This small molecule binds to this protein.
Small molecule (SMILES): CC(C)Oc1cc2c(O[C@@H]3CCCNC3)ccnc2cc1C(N)=O

Sequence of chain 1.A:
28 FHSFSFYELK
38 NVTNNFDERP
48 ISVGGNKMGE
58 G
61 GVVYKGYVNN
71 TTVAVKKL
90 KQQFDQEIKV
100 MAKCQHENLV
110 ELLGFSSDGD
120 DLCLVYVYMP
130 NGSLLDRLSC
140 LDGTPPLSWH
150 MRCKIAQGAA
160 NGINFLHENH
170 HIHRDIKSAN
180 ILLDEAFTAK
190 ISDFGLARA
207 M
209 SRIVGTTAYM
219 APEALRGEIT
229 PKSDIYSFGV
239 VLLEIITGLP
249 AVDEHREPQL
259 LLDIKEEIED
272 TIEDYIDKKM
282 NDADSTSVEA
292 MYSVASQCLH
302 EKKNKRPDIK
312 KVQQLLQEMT

Binding-site contacts:
Ligand atom N17 contacts residue VAL126 of chain 1.A at 3.2 Å (h-bond).
Ligand atom O16 contacts residue ALA74 of chain 1.A at 3.7 Å.
Ligand atom C12 contacts residue LEU181 of chain 1.A at 3.9 Å (hydrophobic).
Ligand atom C1 contacts residue SER191 of chain 1.A at 4.0 Å.
Ligand atom O4 contacts residue LEU181 of chain 1.A at 3.4 Å.
Ligand atom N11 contacts residue GLY131 of chain 1.A at 3.5 Å.
Ligand atom C1 contacts residue VAL109 of chain 1.A at 4.0 Å (hydrophobic).
Ligand atom C9 contacts residue MET55 of chain 1.A at 4.0 Å (hydrophobic).
Ligand atom O16 contacts residue TYR127 of chain 1.A at 3.7 Å.
Ligand atom C21 contacts residue ASP192 of chain 1.A at 3.9 Å.
Ligand atom C22 contacts residue ASP192 of chain 1.A at 3.7 Å.
Ligand atom N23 contacts residue ASN179 of chain 1.A at 3.3 Å (h-bond).
Ligand atom C15 contacts residue MET128 of chain 1.A at 3.6 Å (hydrophobic).
Ligand atom O18 contacts residue VAL63 of chain 1.A at 3.9 Å.
Ligand atom C5 contacts residue VAL63 of chain 1.A at 3.8 Å (hydrophobic).
Ligand atom N17 contacts residue ALA74 of chain 1.A at 3.2 Å.
Ligand atom C20 contacts residue VAL63 of chain 1.A at 3.9 Å (hydrophobic).
Ligand atom C20 contacts residue GLY58 of chain 1.A at 4.0 Å.
Ligand atom C15 contacts residue ALA74 of chain 1.A at 3.5 Å (hydrophobic).
Ligand atom C6 contacts residue LEU181 of chain 1.A at 3.9 Å (hydrophobic).
Ligand atom C10 contacts residue SER132 of chain 1.A at 3.9 Å.
Ligand atom O16 contacts residue MET128 of chain 1.A at 2.7 Å (h-bond).
Ligand atom C2 contacts residue LEU181 of chain 1.A at 3.9 Å (hydrophobic).
Ligand atom C15 contacts residue LEU181 of chain 1.A at 4.1 Å (hydrophobic).
Ligand atom C20 contacts residue GLU57 of chain 1.A at 3.5 Å.
Ligand atom C3 contacts residue TYR125 of chain 1.A at 3.7 Å (hydrophobic).
Ligand atom N17 contacts residue MET128 of chain 1.A at 3.8 Å.
Ligand atom C3 contacts residue VAL63 of chain 1.A at 3.7 Å (hydrophobic).
Ligand atom C22 contacts residue ASN179 of chain 1.A at 3.2 Å.
Ligand atom N11 contacts residue SER132 of chain 1.A at 4.0 Å.
Ligand atom C10 contacts residue MET55 of chain 1.A at 4.0 Å (hydrophobic).
Ligand atom C5 contacts residue LEU181 of chain 1.A at 3.4 Å (hydrophobic).
Ligand atom C1 contacts residue TYR125 of chain 1.A at 3.7 Å (hydrophobic).
Ligand atom C6 contacts residue VAL63 of chain 1.A at 3.6 Å (hydrophobic).
Ligand atom N23 contacts residue ALA178 of chain 1.A at 2.9 Å (h-bond).
Ligand atom C7 contacts residue LEU181 of chain 1.A at 3.8 Å (hydrophobic).
Ligand atom C14 contacts residue LEU181 of chain 1.A at 3.6 Å (hydrophobic).
Ligand atom C24 contacts residue ALA178 of chain 1.A at 3.2 Å (hydrophobic).
Ligand atom N17 contacts residue LEU181 of chain 1.A at 4.0 Å.
Ligand atom C1 contacts residue LEU181 of chain 1.A at 3.9 Å (hydrophobic).